Binding-site contacts:
Ligand atom N2 contacts residue LYS231 of chain 1.A at 4.2 Å.
Ligand atom O7 contacts residue THR242 of chain 1.A at 4.4 Å.
Ligand atom C4 contacts residue ASN243 of chain 1.A at 4.3 Å.
Ligand atom C8 contacts residue HIS87 of chain 1.A at 3.7 Å.
Ligand atom C8 contacts residue ASN243 of chain 1.A at 3.4 Å.
Ligand atom C3 contacts residue ASN243 of chain 1.A at 3.7 Å.
Ligand atom O5 contacts residue ASN243 of chain 1.A at 2.4 Å (h-bond).
Ligand atom C8 contacts residue THR242 of chain 1.A at 4.4 Å.
Ligand atom C7 contacts residue ASN243 of chain 1.A at 3.1 Å.
Ligand atom C2 contacts residue HIS87 of chain 1.A at 4.5 Å.
Ligand atom C8 contacts residue VAL244 of chain 1.A at 3.5 Å (hydrophobic).
Ligand atom O7 contacts residue ASN243 of chain 1.A at 3.6 Å.
Ligand atom O3 contacts residue HIS87 of chain 1.A at 3.3 Å.
Ligand atom C1 contacts residue ASN243 of chain 1.A at 1.5 Å.
Ligand atom C7 contacts residue HIS87 of chain 1.A at 4.0 Å.
Ligand atom N2 contacts residue HIS87 of chain 1.A at 3.6 Å.
Ligand atom C1 contacts residue LYS231 of chain 1.A at 4.5 Å.
Ligand atom C5 contacts residue ASN243 of chain 1.A at 3.7 Å.
Ligand atom C2 contacts residue ASN243 of chain 1.A at 2.5 Å.
Ligand atom N2 contacts residue ASN243 of chain 1.A at 2.7 Å (h-bond).
Ligand atom C3 contacts residue HIS87 of chain 1.A at 4.0 Å.

Sequence of chain 1.A:
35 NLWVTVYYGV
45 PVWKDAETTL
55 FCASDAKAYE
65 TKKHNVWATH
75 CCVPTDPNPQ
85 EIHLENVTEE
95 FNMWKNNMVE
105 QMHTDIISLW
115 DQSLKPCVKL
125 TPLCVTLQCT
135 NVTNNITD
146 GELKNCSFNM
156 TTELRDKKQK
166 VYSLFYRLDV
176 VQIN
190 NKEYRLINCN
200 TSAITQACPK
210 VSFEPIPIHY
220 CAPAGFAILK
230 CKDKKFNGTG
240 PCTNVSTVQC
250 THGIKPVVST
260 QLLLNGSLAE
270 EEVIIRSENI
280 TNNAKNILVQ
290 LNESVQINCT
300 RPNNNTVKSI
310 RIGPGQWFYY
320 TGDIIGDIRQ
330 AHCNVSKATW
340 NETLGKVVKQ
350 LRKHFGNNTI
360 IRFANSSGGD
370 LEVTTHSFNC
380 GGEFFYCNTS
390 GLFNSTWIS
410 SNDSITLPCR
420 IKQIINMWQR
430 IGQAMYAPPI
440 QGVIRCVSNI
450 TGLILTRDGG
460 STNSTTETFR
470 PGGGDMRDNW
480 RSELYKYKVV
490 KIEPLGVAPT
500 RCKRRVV

The protein below binds the small molecule below.
Small molecule (SMILES): CC(=O)N[C@H]1[C@H](O[C@H]2[C@H](O)[C@@H](NC(C)=O)CO[C@@H]2CO)O[C@H](CO)[C@@H](O)[C@@H]1O